Sequence of chain 1.D:
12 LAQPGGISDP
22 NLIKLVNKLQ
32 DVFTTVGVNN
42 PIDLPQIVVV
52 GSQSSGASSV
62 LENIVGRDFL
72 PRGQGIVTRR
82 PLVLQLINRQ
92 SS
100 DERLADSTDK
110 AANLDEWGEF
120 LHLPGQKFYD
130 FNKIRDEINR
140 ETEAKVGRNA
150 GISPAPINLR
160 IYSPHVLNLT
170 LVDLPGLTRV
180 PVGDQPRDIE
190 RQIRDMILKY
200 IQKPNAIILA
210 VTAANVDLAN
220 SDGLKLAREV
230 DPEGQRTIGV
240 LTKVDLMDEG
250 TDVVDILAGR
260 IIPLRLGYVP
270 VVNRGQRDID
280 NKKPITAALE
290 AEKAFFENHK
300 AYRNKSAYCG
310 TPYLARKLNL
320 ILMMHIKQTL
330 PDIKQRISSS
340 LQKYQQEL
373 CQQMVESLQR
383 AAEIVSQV

The small molecule below binds the protein below.
Small molecule (SMILES): Nc1nc2c(ncn2[C@@H]2O[C@H](CO[P](=O)(O)O[P](=O)(O)CP(=O)(O)O)[C@@H](O)[C@H]2O)c(=O)[nH]1

Sequence of chain 1.C:
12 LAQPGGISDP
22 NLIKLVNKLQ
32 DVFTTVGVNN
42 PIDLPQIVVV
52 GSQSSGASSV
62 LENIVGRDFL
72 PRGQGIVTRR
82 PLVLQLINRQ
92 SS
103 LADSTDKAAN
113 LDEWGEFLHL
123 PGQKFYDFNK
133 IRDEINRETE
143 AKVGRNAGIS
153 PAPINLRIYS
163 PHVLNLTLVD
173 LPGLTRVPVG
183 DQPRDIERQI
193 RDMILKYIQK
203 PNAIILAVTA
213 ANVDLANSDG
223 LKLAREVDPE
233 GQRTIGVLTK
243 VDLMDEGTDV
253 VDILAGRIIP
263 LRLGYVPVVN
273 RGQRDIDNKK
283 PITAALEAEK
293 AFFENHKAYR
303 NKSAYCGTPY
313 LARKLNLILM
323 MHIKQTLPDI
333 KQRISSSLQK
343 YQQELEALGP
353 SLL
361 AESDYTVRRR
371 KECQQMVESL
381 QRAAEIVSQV

Binding-site contacts:
Ligand atom O3G contacts residue SER55 of chain 1.D at 3.3 Å (h-bond).
Ligand atom O2G contacts residue MG1 of chain 1.L at 1.9 Å.
Ligand atom O1G contacts residue GLN54 of chain 1.D at 3.0 Å (h-bond).
Ligand atom O3' contacts residue GLN275 of chain 1.D at 2.5 Å (h-bond).
Ligand atom PB contacts residue MG1 of chain 1.L at 3.3 Å.
Ligand atom O3G contacts residue GLN54 of chain 1.D at 3.4 Å.
Ligand atom O6 contacts residue LYS242 of chain 1.D at 2.9 Å (salt-bridge).
Ligand atom N3 contacts residue GLY274 of chain 1.D at 3.5 Å.
Ligand atom C3' contacts residue GLY74 of chain 1.D at 3.5 Å.
Ligand atom C3B contacts residue MG1 of chain 1.L at 3.4 Å.
Ligand atom O6 contacts residue ASN272 of chain 1.D at 3.0 Å (h-bond).
Ligand atom O2G contacts residue THR79 of chain 1.D at 2.7 Å (h-bond).
Ligand atom C3' contacts residue GLN275 of chain 1.D at 3.5 Å.
Ligand atom N7 contacts residue ASN272 of chain 1.D at 3.5 Å (h-bond).
Ligand atom O2' contacts residue GLY274 of chain 1.D at 3.0 Å.
Ligand atom N1 contacts residue ASN272 of chain 1.D at 3.3 Å (h-bond).
Ligand atom N9 contacts residue ARG273 of chain 1.D at 3.4 Å (salt-bridge).
Ligand atom O1B contacts residue SER55 of chain 1.D at 3.5 Å (h-bond).
Ligand atom O1B contacts residue SER56 of chain 1.D at 3.2 Å (h-bond).
Ligand atom O1G contacts residue VAL78 of chain 1.D at 2.9 Å (h-bond).
Ligand atom O2B contacts residue SER59 of chain 1.D at 3.0 Å (h-bond).
Ligand atom O1B contacts residue GLY57 of chain 1.D at 2.8 Å (h-bond).
Ligand atom N2 contacts residue LEU245 of chain 1.D at 3.5 Å.
Ligand atom O1A contacts residue SER60 of chain 1.D at 2.4 Å (h-bond).
Ligand atom O2' contacts residue ARG273 of chain 1.D at 2.9 Å (salt-bridge).
Ligand atom N2 contacts residue ASP247 of chain 1.C at 3.3 Å (salt-bridge).
Ligand atom O2A contacts residue GLY74 of chain 1.D at 3.4 Å (h-bond).
Ligand atom O2' contacts residue ILE278 of chain 1.D at 3.2 Å.
Ligand atom O2A contacts residue ARG73 of chain 1.D at 3.4 Å.
Ligand atom PG contacts residue MG1 of chain 1.L at 3.2 Å.
Ligand atom C4' contacts residue GLY74 of chain 1.D at 3.5 Å.
Ligand atom O2' contacts residue GLN275 of chain 1.D at 3.2 Å (h-bond).
Ligand atom O1B contacts residue ALA58 of chain 1.D at 3.1 Å (h-bond).
Ligand atom O2B contacts residue MG1 of chain 1.L at 2.0 Å.
Ligand atom C6 contacts residue ASN272 of chain 1.D at 3.4 Å.
Ligand atom O3A contacts residue GLY57 of chain 1.D at 3.2 Å.
Ligand atom C5' contacts residue GLY74 of chain 1.D at 3.2 Å.
Ligand atom C4 contacts residue ARG273 of chain 1.D at 3.5 Å.
Ligand atom N1 contacts residue ASP244 of chain 1.D at 3.0 Å (salt-bridge).
Ligand atom N2 contacts residue ASP244 of chain 1.D at 2.9 Å (salt-bridge).